Binding-site contacts:
Ligand atom N3 contacts residue TRP34 of chain 1.N at 3.5 Å (h-bond).
Ligand atom P contacts residue GLY64 of chain 1.N at 3.8 Å.
Ligand atom C3' contacts residue GLY66 of chain 1.N at 3.7 Å.
Ligand atom C4 contacts residue TRP34 of chain 1.N at 3.6 Å (hydrophobic).
Ligand atom OP1 contacts residue ILE65 of chain 1.N at 3.5 Å (h-bond).
Ligand atom O6 contacts residue CAC1 of chain 1.U at 3.1 Å (h-bond).
Ligand atom C6 contacts residue TRP34 of chain 1.N at 3.5 Å (hydrophobic).
Ligand atom P contacts residue ARG68 of chain 1.N at 3.8 Å.
Ligand atom OP3 contacts residue TYR39 of chain 1.N at 3.8 Å.
Ligand atom OP1 contacts residue TYR27 of chain 1.N at 2.9 Å (h-bond).
Ligand atom C8 contacts residue ARG35 of chain 1.N at 3.7 Å.
Ligand atom OP3 contacts residue ARG68 of chain 1.N at 3.0 Å.
Ligand atom C5' contacts residue TYR39 of chain 1.N at 3.4 Å (hydrophobic).
Ligand atom OP2 contacts residue ARG68 of chain 1.N at 3.7 Å.
Ligand atom OP2 contacts residue ARG35 of chain 1.N at 3.1 Å (salt-bridge).
Ligand atom C5 contacts residue TRP34 of chain 1.N at 3.8 Å (hydrophobic).
Ligand atom C5' contacts residue GLY64 of chain 1.N at 3.6 Å.
Ligand atom OP3 contacts residue LYS72 of chain 1.N at 3.2 Å (salt-bridge).
Ligand atom O3' contacts residue MET69 of chain 1.N at 3.6 Å.
Ligand atom C5' contacts residue ARG35 of chain 1.N at 3.5 Å.
Ligand atom P contacts residue TYR39 of chain 1.N at 3.5 Å.
Ligand atom OP2 contacts residue ARG68 of chain 1.N at 3.0 Å (salt-bridge).
Ligand atom OP1 contacts residue GLY66 of chain 1.N at 2.9 Å (h-bond).
Ligand atom O4' contacts residue ARG35 of chain 1.N at 3.5 Å (salt-bridge).
Ligand atom N3 contacts residue GLY38 of chain 1.N at 3.4 Å.
Ligand atom O3' contacts residue GLY64 of chain 1.N at 3.2 Å.
Ligand atom OP1 contacts residue TYR39 of chain 1.N at 2.6 Å (h-bond).
Ligand atom O5' contacts residue TYR39 of chain 1.N at 3.7 Å.
Ligand atom O6 contacts residue TRP34 of chain 1.N at 3.2 Å.
Ligand atom C4' contacts residue TYR39 of chain 1.N at 3.7 Å (hydrophobic).
Ligand atom N1 contacts residue TRP34 of chain 1.N at 3.6 Å.
Ligand atom OP1 contacts residue GLY64 of chain 1.N at 2.8 Å (h-bond).
Ligand atom OP1 contacts residue MET69 of chain 1.N at 3.1 Å (h-bond).
Ligand atom P contacts residue ARG35 of chain 1.N at 3.8 Å.
Ligand atom C2 contacts residue TRP34 of chain 1.N at 3.5 Å (hydrophobic).
Ligand atom OP1 contacts residue ARG35 of chain 1.N at 3.6 Å (salt-bridge).
Ligand atom O3' contacts residue ILE65 of chain 1.N at 3.5 Å (h-bond).
Ligand atom N7 contacts residue ARG35 of chain 1.N at 3.8 Å.
Ligand atom OP1 contacts residue PRO63 of chain 1.N at 3.8 Å.
Ligand atom C4' contacts residue GLY64 of chain 1.N at 3.4 Å.

This protein binds this small molecule.
Small molecule (SMILES): Nc1ccn([C@H]2C[C@H](O[P](=O)(O)OC[C@H]3O[C@@H](n4cnc5c(=O)nc(N)[nH]c54)C[C@@H]3O)[C@@H](CO[P](=O)(O)O[C@H]3C[C@H](n4ccc(N)nc4=O)O[C@@H]3CO[P](=O)(O)O[C@H]3C[C@H](n4cnc5c(=O)nc(N)[nH]c54)O[C@@H]3COP(=O)(O)O)O2)c(=O)n1

Sequence of chain 1.N:
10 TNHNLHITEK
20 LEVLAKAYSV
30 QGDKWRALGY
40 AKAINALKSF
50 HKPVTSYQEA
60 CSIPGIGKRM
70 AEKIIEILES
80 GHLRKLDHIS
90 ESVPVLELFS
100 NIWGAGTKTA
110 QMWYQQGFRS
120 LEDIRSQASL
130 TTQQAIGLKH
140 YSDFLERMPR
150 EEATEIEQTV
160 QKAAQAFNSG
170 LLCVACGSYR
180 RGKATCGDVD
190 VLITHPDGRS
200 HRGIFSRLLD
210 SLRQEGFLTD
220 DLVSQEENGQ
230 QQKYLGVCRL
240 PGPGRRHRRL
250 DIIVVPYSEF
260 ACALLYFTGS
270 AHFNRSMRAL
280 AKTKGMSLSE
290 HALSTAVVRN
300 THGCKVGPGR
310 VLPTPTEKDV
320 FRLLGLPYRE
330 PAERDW